Sequence of chain 5.C:
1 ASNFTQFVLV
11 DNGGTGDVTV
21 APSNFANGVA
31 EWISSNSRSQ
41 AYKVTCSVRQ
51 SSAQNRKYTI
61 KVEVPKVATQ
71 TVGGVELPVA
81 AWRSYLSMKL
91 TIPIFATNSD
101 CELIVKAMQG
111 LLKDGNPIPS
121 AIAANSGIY

Sequence of chain 5.D:
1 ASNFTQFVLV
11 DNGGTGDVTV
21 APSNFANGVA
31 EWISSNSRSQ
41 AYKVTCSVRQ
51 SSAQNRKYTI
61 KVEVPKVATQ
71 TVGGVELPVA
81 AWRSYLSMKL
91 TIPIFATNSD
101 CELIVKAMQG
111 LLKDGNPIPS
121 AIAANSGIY

The protein below binds the small molecule below.
Small molecule (SMILES): Nc1ccn([C@@H]2O[C@H](CO[P](=O)(O)O[C@H]3[C@@H](O)[C@H](n4cnc5c(N)ncnc54)O[C@@H]3CO[P](=O)(O)O[C@H]3[C@@H](O)[C@H](n4cnc5c(=O)nc(N)[nH]c54)O[C@@H]3CO[P](=O)(O)O[C@H]3[C@@H](O)[C@H](n4cnc5c(N)ncnc54)O[C@@H]3CO[P](=O)(O)O[C@H]3[C@@H](O)[C@H](n4cnc5c(N)ncnc54)O[C@@H]3CO[P](=O)(O)O[C@H]3[C@@H](O)[C@H](n4ccc(=O)[nH]c4=O)O[C@@H]3CO[P](=O)(O)O[C@H]3[C@@H](O)[C@H](n4ccc(N)nc4=O)O[C@@H]3CO[P](=O)(O)O[C@H]3[C@@H](O)[C@H](n4ccc(=O)[nH]c4=O)O[C@@H]3CO[P](=O)(O)O[C@H]3[C@@H](O)[C@H](n4cnc5c(=O)nc(N)[nH]c54)O[C@@H]3COPO)[C@@H](O)[C@H]2O)c(=O)n1

Binding-site contacts:
Ligand atom P contacts residue SER51 of chain 5.D at 3.4 Å.
Ligand atom OP2 contacts residue ASN55 of chain 5.D at 3.5 Å (h-bond).
Ligand atom O2' contacts residue GLU63 of chain 5.C at 3.6 Å.
Ligand atom N6 contacts residue THR91 of chain 5.D at 3.4 Å (h-bond).
Ligand atom N1 contacts residue THR59 of chain 5.C at 3.5 Å.
Ligand atom C5' contacts residue TYR85 of chain 5.C at 3.7 Å (hydrophobic).
Ligand atom OP2 contacts residue TYR85 of chain 5.C at 2.9 Å (h-bond).
Ligand atom P contacts residue LYS57 of chain 5.D at 3.2 Å.
Ligand atom OP2 contacts residue LYS57 of chain 5.D at 3.2 Å (salt-bridge).
Ligand atom P contacts residue ARG49 of chain 5.D at 3.2 Å.
Ligand atom C5 contacts residue THR45 of chain 5.C at 3.2 Å.
Ligand atom OP2 contacts residue LYS57 of chain 5.D at 2.6 Å (salt-bridge).
Ligand atom OP1 contacts residue SER52 of chain 5.D at 2.9 Å (h-bond).
Ligand atom C2 contacts residue SER47 of chain 5.C at 3.2 Å.
Ligand atom OP2 contacts residue LYS89 of chain 5.D at 3.4 Å (salt-bridge).
Ligand atom OP1 contacts residue SER51 of chain 5.D at 2.8 Å (h-bond).
Ligand atom N6 contacts residue THR59 of chain 5.C at 2.9 Å (h-bond).
Ligand atom OP1 contacts residue LYS89 of chain 5.D at 3.3 Å (salt-bridge).
Ligand atom N7 contacts residue TYR85 of chain 5.C at 3.6 Å.
Ligand atom OP1 contacts residue LYS57 of chain 5.D at 2.8 Å.
Ligand atom C5' contacts residue ARG49 of chain 5.D at 3.1 Å.
Ligand atom N7 contacts residue THR45 of chain 5.C at 2.5 Å (h-bond).
Ligand atom O3' contacts residue ARG49 of chain 5.D at 3.0 Å (salt-bridge).
Ligand atom O5' contacts residue ARG49 of chain 5.D at 3.6 Å (salt-bridge).
Ligand atom C6 contacts residue TYR85 of chain 5.C at 3.7 Å (hydrophobic).
Ligand atom P contacts residue LYS89 of chain 5.D at 3.4 Å.
Ligand atom O5' contacts residue LYS57 of chain 5.D at 3.1 Å (salt-bridge).
Ligand atom OP2 contacts residue LYS43 of chain 5.C at 3.0 Å (salt-bridge).
Ligand atom C5 contacts residue TYR85 of chain 5.C at 3.7 Å (hydrophobic).
Ligand atom N1 contacts residue SER47 of chain 5.C at 2.8 Å (h-bond).
Ligand atom C6 contacts residue THR45 of chain 5.C at 3.5 Å.
Ligand atom OP1 contacts residue ARG49 of chain 5.D at 2.5 Å (salt-bridge).
Ligand atom N7 contacts residue LYS61 of chain 5.C at 3.5 Å.
Ligand atom OP1 contacts residue ASN55 of chain 5.D at 3.4 Å (h-bond).
Ligand atom C8 contacts residue THR45 of chain 5.C at 3.6 Å.
Ligand atom N6 contacts residue THR45 of chain 5.C at 2.9 Å (h-bond).
Ligand atom OP2 contacts residue SER51 of chain 5.D at 3.5 Å (h-bond).
Ligand atom C8 contacts residue TYR85 of chain 5.C at 3.7 Å (hydrophobic).
Ligand atom OP2 contacts residue LYS89 of chain 5.D at 3.5 Å (salt-bridge).
Ligand atom O3' contacts residue SER51 of chain 5.D at 3.4 Å.